Binding-site contacts:
Ligand atom C1 contacts residue ASP73 of chain 2.A at 3.5 Å.
Ligand atom C14 contacts residue GLU199 of chain 2.A at 3.1 Å.
Ligand atom O43 contacts residue TRP101 of chain 2.A at 3.3 Å (h-bond).
Ligand atom O39 contacts residue GLU200 of chain 2.A at 3.2 Å (salt-bridge).
Ligand atom C10 contacts residue TYR333 of chain 2.A at 3.4 Å (hydrophobic).
Ligand atom C4 contacts residue ARG216 of chain 2.A at 3.8 Å.
Ligand atom C38 contacts residue GLU150 of chain 2.A at 3.3 Å.
Ligand atom C32 contacts residue ARG74 of chain 2.A at 3.8 Å.
Ligand atom C1 contacts residue GLU41 of chain 2.A at 3.6 Å.
Ligand atom O37 contacts residue ASP73 of chain 2.A at 3.5 Å.
Ligand atom C38 contacts residue GLU200 of chain 2.A at 3.4 Å.
Ligand atom C15 contacts residue GLU199 of chain 2.A at 3.1 Å.
Ligand atom C31 contacts residue TRP101 of chain 2.A at 3.8 Å (hydrophobic).
Ligand atom O49 contacts residue ARG298 of chain 2.A at 3.6 Å.
Ligand atom O43 contacts residue ARG78 of chain 2.A at 3.6 Å.
Ligand atom C21 contacts residue GLU199 of chain 2.A at 3.7 Å.
Ligand atom C14 contacts residue ARG216 of chain 2.A at 3.6 Å.
Ligand atom C29 contacts residue GLU150 of chain 2.A at 3.8 Å.
Ligand atom O43 contacts residue GLU41 of chain 2.A at 3.5 Å.
Ligand atom C15 contacts residue ARG216 of chain 2.A at 3.3 Å.
Ligand atom O37 contacts residue ARG74 of chain 2.A at 2.8 Å (salt-bridge).
Ligand atom C30 contacts residue SER102 of chain 2.A at 3.8 Å.
Ligand atom C5 contacts residue TYR333 of chain 2.A at 3.1 Å (hydrophobic).
Ligand atom C6 contacts residue GLU41 of chain 2.A at 3.7 Å.
Ligand atom C3 contacts residue TYR333 of chain 2.A at 3.8 Å (hydrophobic).
Ligand atom C42 contacts residue TRP101 of chain 2.A at 3.0 Å (hydrophobic).
Ligand atom C10 contacts residue ARG40 of chain 2.A at 3.8 Å.
Ligand atom C31 contacts residue ARG74 of chain 2.A at 3.7 Å.
Ligand atom O49 contacts residue ARG216 of chain 2.A at 3.4 Å (salt-bridge).
Ligand atom C10 contacts residue ARG298 of chain 2.A at 3.6 Å.
Ligand atom C6 contacts residue ASP73 of chain 2.A at 3.8 Å.
Ligand atom O49 contacts residue TYR333 of chain 2.A at 3.7 Å.
Ligand atom C21 contacts residue ARG147 of chain 2.A at 3.3 Å.
Ligand atom C42 contacts residue GLU150 of chain 2.A at 3.4 Å.
Ligand atom C4 contacts residue TYR333 of chain 2.A at 3.2 Å (hydrophobic).
Ligand atom C6 contacts residue TYR333 of chain 2.A at 3.5 Å (hydrophobic).
Ligand atom O50 contacts residue ARG40 of chain 2.A at 2.8 Å (salt-bridge).
Ligand atom O50 contacts residue ARG298 of chain 2.A at 2.9 Å (salt-bridge).
Ligand atom C15 contacts residue ASN218 of chain 2.A at 3.4 Å.
Ligand atom C6 contacts residue ARG40 of chain 2.A at 3.7 Å.

Sequence of chain 2.A:
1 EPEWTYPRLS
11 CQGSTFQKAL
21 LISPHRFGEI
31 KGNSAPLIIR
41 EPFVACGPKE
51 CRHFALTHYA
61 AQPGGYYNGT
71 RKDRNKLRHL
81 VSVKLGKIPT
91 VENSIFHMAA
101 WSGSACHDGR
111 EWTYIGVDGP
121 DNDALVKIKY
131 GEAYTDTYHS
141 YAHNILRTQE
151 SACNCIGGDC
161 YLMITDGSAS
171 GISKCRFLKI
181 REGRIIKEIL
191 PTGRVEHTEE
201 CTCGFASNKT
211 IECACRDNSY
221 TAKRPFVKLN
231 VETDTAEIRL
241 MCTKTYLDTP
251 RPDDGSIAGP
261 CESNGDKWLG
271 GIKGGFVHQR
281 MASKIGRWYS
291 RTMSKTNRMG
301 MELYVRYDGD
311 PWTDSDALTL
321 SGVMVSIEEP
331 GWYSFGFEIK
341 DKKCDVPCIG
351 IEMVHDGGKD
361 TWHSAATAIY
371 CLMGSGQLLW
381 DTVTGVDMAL

This protein binds this small molecule.
Small molecule (SMILES): CCC(CC)Nc1cc(C(=O)O)ccc1N1C(=O)CCC1(CO)CO